Binding-site contacts:
Ligand atom N contacts residue VAL193 of chain 2.D at 3.2 Å (h-bond).
Ligand atom O8 contacts residue GLU168 of chain 2.D at 3.5 Å.
Ligand atom C5 contacts residue MET27 of chain 2.D at 3.1 Å (hydrophobic).
Ligand atom CB contacts residue VAL192 of chain 2.D at 3.5 Å (hydrophobic).
Ligand atom C contacts residue MET27 of chain 2.D at 3.0 Å (hydrophobic).
Ligand atom C2 contacts residue THR28 of chain 2.D at 3.1 Å.
Ligand atom C4 contacts residue MET27 of chain 2.D at 3.4 Å (hydrophobic).
Ligand atom N contacts residue GLN166 of chain 2.D at 2.8 Å (h-bond).
Ligand atom C20 contacts residue CYS147 of chain 2.D at 1.9 Å (hydrophobic).
Ligand atom CA contacts residue GLN191 of chain 2.D at 3.5 Å.
Ligand atom N contacts residue CYS147 of chain 2.D at 3.1 Å (h-bond).
Ligand atom C6 contacts residue MET27 of chain 2.D at 3.4 Å (hydrophobic).
Ligand atom C contacts residue GLN191 of chain 2.D at 3.5 Å.
Ligand atom CD1 contacts residue LEU167 of chain 2.D at 3.5 Å (hydrophobic).
Ligand atom CB contacts residue GLN191 of chain 2.D at 3.4 Å.
Ligand atom N6 contacts residue PHE142 of chain 2.D at 3.4 Å (h-bond).
Ligand atom O contacts residue MET27 of chain 2.D at 3.5 Å (h-bond).
Ligand atom O contacts residue GLU168 of chain 2.D at 2.9 Å (salt-bridge).
Ligand atom C1 contacts residue THR28 of chain 2.D at 3.1 Å.
Ligand atom O contacts residue GLN191 of chain 2.D at 3.3 Å.
Ligand atom O8 contacts residue PHE142 of chain 2.D at 3.5 Å.
Ligand atom C4 contacts residue THR28 of chain 2.D at 3.2 Å.
Ligand atom C21 contacts residue CYS147 of chain 2.D at 3.1 Å (hydrophobic).
Ligand atom N contacts residue GLU168 of chain 2.D at 2.8 Å (salt-bridge).
Ligand atom CA contacts residue GLN166 of chain 2.D at 3.4 Å.
Ligand atom C25 contacts residue CYS147 of chain 2.D at 3.3 Å (hydrophobic).
Ligand atom O contacts residue GLY145 of chain 2.D at 3.2 Å.
Ligand atom O1 contacts residue VAL193 of chain 2.D at 3.5 Å (h-bond).
Ligand atom C3 contacts residue THR28 of chain 2.D at 3.4 Å.
Ligand atom O8 contacts residue HIS165 of chain 2.D at 3.0 Å.
Ligand atom N contacts residue VAL192 of chain 2.D at 3.2 Å (h-bond).
Ligand atom O contacts residue CYS147 of chain 2.D at 3.3 Å (h-bond).
Ligand atom N contacts residue GLN191 of chain 2.D at 3.0 Å (h-bond).
Ligand atom N contacts residue VAL192 of chain 2.D at 3.1 Å.
Ligand atom C28 contacts residue CYS144 of chain 2.D at 3.5 Å (hydrophobic).
Ligand atom CA contacts residue CYS147 of chain 2.D at 2.8 Å (hydrophobic).
Ligand atom N contacts residue GLN191 of chain 2.D at 2.6 Å (h-bond).
Ligand atom N6 contacts residue GLU168 of chain 2.D at 3.3 Å (salt-bridge).
Ligand atom C29 contacts residue GLU168 of chain 2.D at 3.5 Å.
Ligand atom O1 contacts residue GLN191 of chain 2.D at 3.4 Å (h-bond).

This protein binds this small molecule.
Small molecule (SMILES): Cc1cc(C(=O)N[C@@H](C)C(=O)N[C@H](C(=O)N[C@@H](CC(C)C)C(=O)N[C@H](/C=C/C(=O)OCc2ccccc2)C[C@@H]2CCNC2=O)C(C)C)no1

Sequence of chain 2.D:
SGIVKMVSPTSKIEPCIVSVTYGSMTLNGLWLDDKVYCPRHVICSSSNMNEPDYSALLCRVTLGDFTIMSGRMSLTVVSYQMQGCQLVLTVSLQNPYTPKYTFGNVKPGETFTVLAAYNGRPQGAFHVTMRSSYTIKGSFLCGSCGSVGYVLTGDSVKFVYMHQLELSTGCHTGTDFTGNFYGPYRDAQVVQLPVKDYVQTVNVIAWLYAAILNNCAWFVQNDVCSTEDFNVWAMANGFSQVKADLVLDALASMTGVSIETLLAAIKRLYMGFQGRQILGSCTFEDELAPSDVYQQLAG